Sequence of chain 1.D:
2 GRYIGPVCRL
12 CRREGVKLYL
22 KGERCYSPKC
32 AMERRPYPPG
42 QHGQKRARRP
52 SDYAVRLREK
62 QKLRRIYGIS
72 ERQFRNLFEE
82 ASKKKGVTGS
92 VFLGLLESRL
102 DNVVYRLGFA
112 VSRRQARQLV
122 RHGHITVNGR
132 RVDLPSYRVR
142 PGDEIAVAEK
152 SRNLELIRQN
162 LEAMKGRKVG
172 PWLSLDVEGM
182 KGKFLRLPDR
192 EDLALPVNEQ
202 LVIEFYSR

This small molecule binds to this protein.
Small molecule (SMILES): NC[C@@H]1O[C@H](O[C@H]2[C@@H](O)[C@H](O[C@@H]3[C@@H](O)[C@H](N)C[C@H](N)[C@H]3O[C@H]3O[C@H](CN)[C@@H](O)[C@H](O)[C@H]3N)O[C@@H]2CO)[C@H](N)[C@@H](O)[C@@H]1O

Binding-site contacts:
Ligand atom O5 contacts residue GLU81 of chain 1.D at 4.3 Å.
Ligand atom N6 contacts residue GLU81 of chain 1.D at 4.3 Å.
Ligand atom N9 contacts residue LYS84 of chain 1.D at 3.7 Å.
Ligand atom C5 contacts residue GLU81 of chain 1.D at 3.7 Å.
Ligand atom C6 contacts residue GLU81 of chain 1.D at 3.6 Å.
Ligand atom C9 contacts residue LYS84 of chain 1.D at 4.4 Å.